Binding-site contacts:
Ligand atom CAT contacts residue GLU8 of chain 1.B at 3.8 Å.
Ligand atom FBL contacts residue PHE4 of chain 1.B at 3.7 Å.
Ligand atom FBK contacts residue PRO69 of chain 1.B at 3.2 Å.
Ligand atom CAR contacts residue SER114 of chain 1.B at 3.9 Å.
Ligand atom CBH contacts residue ALA12 of chain 1.B at 3.4 Å (hydrophobic).
Ligand atom FBK contacts residue LEU9 of chain 1.B at 3.5 Å.
Ligand atom CAL contacts residue ALA12 of chain 1.B at 3.8 Å (hydrophobic).
Ligand atom CBG contacts residue PHE4 of chain 1.B at 3.8 Å (hydrophobic).
Ligand atom CBG contacts residue ALA12 of chain 1.B at 3.5 Å (hydrophobic).
Ligand atom CAT contacts residue GLN11 of chain 1.B at 3.7 Å.
Ligand atom OBM contacts residue LYS2 of chain 1.B at 3.9 Å.
Ligand atom CAG contacts residue PRO110 of chain 1.B at 3.8 Å (hydrophobic).
Ligand atom FBL contacts residue ALA12 of chain 1.B at 3.8 Å.
Ligand atom CBD contacts residue SER114 of chain 1.B at 3.4 Å.
Ligand atom FBK contacts residue ALA12 of chain 1.B at 3.4 Å.
Ligand atom OAD contacts residue PRO110 of chain 1.B at 3.4 Å.
Ligand atom CAB contacts residue VAL111 of chain 1.B at 3.6 Å (hydrophobic).
Ligand atom CAJ contacts residue SER114 of chain 1.B at 3.8 Å.
Ligand atom OBM contacts residue LEU115 of chain 1.B at 3.7 Å.
Ligand atom CAS contacts residue GLN11 of chain 1.B at 3.9 Å.
Ligand atom CBJ contacts residue LEU115 of chain 1.B at 3.6 Å (hydrophobic).
Ligand atom FBK contacts residue LEU13 of chain 1.B at 3.8 Å.
Ligand atom CAE contacts residue PRO110 of chain 1.B at 4.0 Å (hydrophobic).
Ligand atom NAN contacts residue SER114 of chain 1.B at 2.8 Å (h-bond).
Ligand atom CAF contacts residue ALA12 of chain 1.B at 3.2 Å (hydrophobic).
Ligand atom CAM contacts residue ALA12 of chain 1.B at 3.9 Å (hydrophobic).
Ligand atom FBL contacts residue LEU9 of chain 1.B at 3.5 Å.
Ligand atom CBI contacts residue PRO69 of chain 1.B at 4.0 Å (hydrophobic).
Ligand atom FBL contacts residue GLU8 of chain 1.B at 3.0 Å.
Ligand atom CAK contacts residue ALA12 of chain 1.B at 3.9 Å (hydrophobic).
Ligand atom CAA contacts residue VAL111 of chain 1.B at 3.9 Å (hydrophobic).
Ligand atom NAZ contacts residue SER114 of chain 1.B at 3.9 Å.
Ligand atom CBI contacts residue LEU115 of chain 1.B at 3.7 Å (hydrophobic).
Ligand atom CAO contacts residue SER114 of chain 1.B at 3.7 Å.
Ligand atom CAS contacts residue GLU8 of chain 1.B at 3.6 Å.
Ligand atom CAU contacts residue GLN11 of chain 1.B at 4.0 Å.
Ligand atom CAF contacts residue VAL111 of chain 1.B at 3.8 Å (hydrophobic).
Ligand atom CBI contacts residue VAL111 of chain 1.B at 3.7 Å (hydrophobic).
Ligand atom CBH contacts residue PRO69 of chain 1.B at 3.7 Å (hydrophobic).
Ligand atom CBI contacts residue ALA12 of chain 1.B at 3.9 Å (hydrophobic).

Sequence of chain 1.B:
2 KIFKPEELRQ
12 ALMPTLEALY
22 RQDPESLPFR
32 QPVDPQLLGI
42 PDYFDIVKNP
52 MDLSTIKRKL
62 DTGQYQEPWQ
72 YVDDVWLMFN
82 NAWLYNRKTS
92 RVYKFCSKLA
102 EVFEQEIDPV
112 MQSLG

The protein below binds the small molecule below.
Small molecule (SMILES): COC1CCC(n2c([C@@H]3CCCC(=O)N3c3ccc(F)c(F)c3)nc3cc(-c4c(C)noc4C)ccc32)CC1